Sequence of chain 2.A:
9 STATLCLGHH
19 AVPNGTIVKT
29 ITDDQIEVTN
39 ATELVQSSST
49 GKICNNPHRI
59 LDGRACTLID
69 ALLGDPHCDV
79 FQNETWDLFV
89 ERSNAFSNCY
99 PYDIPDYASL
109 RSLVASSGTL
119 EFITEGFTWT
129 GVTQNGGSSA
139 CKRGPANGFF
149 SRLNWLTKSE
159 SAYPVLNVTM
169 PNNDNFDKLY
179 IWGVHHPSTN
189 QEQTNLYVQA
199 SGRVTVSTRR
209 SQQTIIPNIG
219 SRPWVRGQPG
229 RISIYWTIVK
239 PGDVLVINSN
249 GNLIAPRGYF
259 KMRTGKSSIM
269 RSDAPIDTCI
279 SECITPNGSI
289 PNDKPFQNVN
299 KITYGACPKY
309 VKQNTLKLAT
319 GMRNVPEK

Binding-site contacts:
Ligand atom C2 contacts residue ASN285 of chain 2.A at 3.2 Å.
Ligand atom O1 contacts residue NDG1 of chain 2.O at 4.1 Å.
Ligand atom C7 contacts residue VAL297 of chain 2.A at 4.4 Å (hydrophobic).
Ligand atom C8 contacts residue ASN296 of chain 2.A at 4.4 Å.
Ligand atom C5 contacts residue ASN298 of chain 2.A at 4.5 Å.
Ligand atom O1 contacts residue ASN285 of chain 2.A at 3.5 Å (h-bond).
Ligand atom N2 contacts residue ASN285 of chain 2.A at 3.5 Å (h-bond).
Ligand atom C2 contacts residue VAL297 of chain 2.A at 4.4 Å (hydrophobic).
Ligand atom O5 contacts residue ASN298 of chain 2.A at 3.9 Å.
Ligand atom C5 contacts residue NDG1 of chain 2.O at 3.7 Å.
Ligand atom C6 contacts residue NDG1 of chain 2.O at 4.4 Å.
Ligand atom O4 contacts residue NDG1 of chain 2.O at 2.3 Å.
Ligand atom C7 contacts residue ASN285 of chain 2.A at 3.2 Å.
Ligand atom C8 contacts residue VAL297 of chain 2.A at 3.9 Å (hydrophobic).
Ligand atom C4 contacts residue NDG1 of chain 2.O at 3.1 Å.
Ligand atom C8 contacts residue ASN285 of chain 2.A at 3.6 Å.
Ligand atom C8 contacts residue SER45 of chain 2.A at 4.3 Å.
Ligand atom C3 contacts residue NDG1 of chain 2.O at 3.0 Å.
Ligand atom O3 contacts residue NDG1 of chain 2.O at 2.8 Å (h-bond).
Ligand atom C1 contacts residue ASN298 of chain 2.A at 4.3 Å.
Ligand atom C1 contacts residue ASN285 of chain 2.A at 2.7 Å.
Ligand atom C2 contacts residue NDG1 of chain 2.O at 4.3 Å.
Ligand atom N2 contacts residue VAL297 of chain 2.A at 4.0 Å.
Ligand atom O6 contacts residue GLU69 of chain 2.B at 3.7 Å.
Ligand atom O1 contacts residue VAL297 of chain 2.A at 2.8 Å (h-bond).
Ligand atom O6 contacts residue ASN298 of chain 2.A at 3.8 Å.
Ligand atom C5 contacts residue ASN285 of chain 2.A at 4.1 Å.
Ligand atom O5 contacts residue ASN285 of chain 2.A at 2.7 Å (h-bond).
Ligand atom O1 contacts residue ASN298 of chain 2.A at 4.0 Å.
Ligand atom O7 contacts residue ASN285 of chain 2.A at 3.2 Å (h-bond).
Ligand atom C1 contacts residue VAL297 of chain 2.A at 3.6 Å (hydrophobic).

Sequence of chain 2.B:
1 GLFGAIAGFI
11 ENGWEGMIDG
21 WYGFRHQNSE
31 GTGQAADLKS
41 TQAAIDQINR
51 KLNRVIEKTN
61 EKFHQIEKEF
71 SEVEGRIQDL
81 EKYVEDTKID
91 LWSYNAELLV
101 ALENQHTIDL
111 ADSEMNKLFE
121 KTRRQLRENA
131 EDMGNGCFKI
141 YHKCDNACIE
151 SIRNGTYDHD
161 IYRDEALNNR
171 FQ

The small molecule below binds the protein below.
Small molecule (SMILES): CC(=O)N[C@@H]1[C@@H](O)[C@H](O)[C@@H](CO)O[C@@H]1O